A protein and the small-molecule ligand that binds it are described below.
Small molecule (SMILES): CC(=O)N[C@H]1[C@H](O[C@H]2[C@H](O)[C@@H](NC(C)=O)CO[C@@H]2CO)O[C@H](CO)[C@@H](O)[C@@H]1O

Binding-site contacts:
Ligand atom C2 contacts residue ASN24 of chain 1.A at 2.6 Å.
Ligand atom C5 contacts residue ALA109 of chain 1.A at 4.3 Å (hydrophobic).
Ligand atom O6 contacts residue ALA74 of chain 1.A at 3.8 Å.
Ligand atom O5 contacts residue ALA74 of chain 1.A at 4.3 Å.
Ligand atom C1 contacts residue ALA74 of chain 1.A at 4.5 Å (hydrophobic).
Ligand atom C6 contacts residue ALA109 of chain 1.A at 3.4 Å (hydrophobic).
Ligand atom C5 contacts residue ASN24 of chain 1.A at 3.7 Å.
Ligand atom C7 contacts residue ASN24 of chain 1.A at 3.8 Å.
Ligand atom C1 contacts residue ASN24 of chain 1.A at 1.4 Å.
Ligand atom C8 contacts residue ARG73 of chain 1.A at 3.4 Å.
Ligand atom C2 contacts residue PHE72 of chain 1.A at 3.9 Å (hydrophobic).
Ligand atom O7 contacts residue SER25 of chain 1.A at 4.0 Å.
Ligand atom C7 contacts residue SER25 of chain 1.A at 4.0 Å.
Ligand atom O3 contacts residue SER25 of chain 1.A at 4.4 Å.
Ligand atom C7 contacts residue PHE72 of chain 1.A at 3.3 Å (hydrophobic).
Ligand atom O7 contacts residue PRO71 of chain 1.A at 4.0 Å.
Ligand atom C6 contacts residue VAL108 of chain 1.A at 4.5 Å (hydrophobic).
Ligand atom C1 contacts residue PHE72 of chain 1.A at 3.8 Å (hydrophobic).
Ligand atom O6 contacts residue ALA109 of chain 1.A at 4.2 Å.
Ligand atom O7 contacts residue PHE72 of chain 1.A at 3.7 Å.
Ligand atom C1 contacts residue SER25 of chain 1.A at 3.6 Å.
Ligand atom C4 contacts residue ASN24 of chain 1.A at 4.4 Å.
Ligand atom C8 contacts residue PHE72 of chain 1.A at 3.3 Å (hydrophobic).
Ligand atom O7 contacts residue ALA109 of chain 1.A at 4.2 Å.
Ligand atom C7 contacts residue ARG73 of chain 1.A at 4.3 Å.
Ligand atom C8 contacts residue ALA109 of chain 1.A at 4.4 Å (hydrophobic).
Ligand atom C2 contacts residue SER25 of chain 1.A at 3.7 Å.
Ligand atom O6 contacts residue VAL108 of chain 1.A at 4.3 Å.
Ligand atom O7 contacts residue ASN24 of chain 1.A at 4.0 Å.
Ligand atom C8 contacts residue ASN24 of chain 1.A at 4.3 Å.
Ligand atom C7 contacts residue ALA109 of chain 1.A at 4.4 Å (hydrophobic).
Ligand atom O5 contacts residue ASN24 of chain 1.A at 2.5 Å (h-bond).
Ligand atom N2 contacts residue ASN24 of chain 1.A at 3.0 Å (h-bond).
Ligand atom C3 contacts residue SER25 of chain 1.A at 3.8 Å.
Ligand atom N2 contacts residue PHE72 of chain 1.A at 3.5 Å (h-bond).
Ligand atom N2 contacts residue SER25 of chain 1.A at 3.0 Å (h-bond).
Ligand atom O5 contacts residue VAL108 of chain 1.A at 4.1 Å.
Ligand atom C3 contacts residue ASN24 of chain 1.A at 3.9 Å.

Sequence of chain 1.A:
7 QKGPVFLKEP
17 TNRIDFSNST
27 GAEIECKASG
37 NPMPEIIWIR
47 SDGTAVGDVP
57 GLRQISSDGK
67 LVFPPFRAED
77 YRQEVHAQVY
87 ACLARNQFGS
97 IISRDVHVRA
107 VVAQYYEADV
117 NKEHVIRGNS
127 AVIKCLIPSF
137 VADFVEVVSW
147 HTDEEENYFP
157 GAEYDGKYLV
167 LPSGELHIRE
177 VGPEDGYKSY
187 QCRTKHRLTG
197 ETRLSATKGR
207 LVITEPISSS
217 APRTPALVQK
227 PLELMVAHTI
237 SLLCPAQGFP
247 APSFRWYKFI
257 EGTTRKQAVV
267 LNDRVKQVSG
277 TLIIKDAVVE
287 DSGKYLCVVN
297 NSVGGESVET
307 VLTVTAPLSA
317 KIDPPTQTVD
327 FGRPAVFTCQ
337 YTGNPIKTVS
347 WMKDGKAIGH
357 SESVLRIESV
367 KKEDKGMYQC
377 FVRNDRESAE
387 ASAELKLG